This small molecule binds to this protein.
Small molecule (SMILES): O=P(O)(O)OC1[C@@H](OP(=O)(O)O)[C@@H](OP(=O)(O)O)C(O)[C@H](OP(=O)(O)O)[C@H]1OP(=O)(O)O

Sequence of chain 1.A:
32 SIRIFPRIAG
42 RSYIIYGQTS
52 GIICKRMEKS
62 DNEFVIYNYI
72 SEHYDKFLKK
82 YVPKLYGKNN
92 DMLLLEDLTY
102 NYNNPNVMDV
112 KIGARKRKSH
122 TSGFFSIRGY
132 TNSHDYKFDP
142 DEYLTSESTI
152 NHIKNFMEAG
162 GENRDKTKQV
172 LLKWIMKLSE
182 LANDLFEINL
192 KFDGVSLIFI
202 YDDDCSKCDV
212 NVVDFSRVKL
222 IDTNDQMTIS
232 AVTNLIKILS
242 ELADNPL

Binding-site contacts:
Ligand atom O23 contacts residue ARG116 of chain 1.A at 3.0 Å (salt-bridge).
Ligand atom O34 contacts residue LYS112 of chain 1.A at 3.3 Å (salt-bridge).
Ligand atom P5 contacts residue MG1 of chain 1.C at 3.6 Å.
Ligand atom O24 contacts residue ARG42 of chain 1.A at 2.6 Å (salt-bridge).
Ligand atom O33 contacts residue LYS112 of chain 1.A at 3.3 Å (salt-bridge).
Ligand atom O23 contacts residue LYS112 of chain 1.A at 3.1 Å (salt-bridge).
Ligand atom O25 contacts residue ASP215 of chain 1.A at 3.6 Å.
Ligand atom O32 contacts residue LYS119 of chain 1.A at 2.9 Å.
Ligand atom O16 contacts residue ARG42 of chain 1.A at 3.4 Å (salt-bridge).
Ligand atom O43 contacts residue ARG116 of chain 1.A at 3.7 Å.
Ligand atom P4 contacts residue LYS112 of chain 1.A at 3.5 Å.
Ligand atom O13 contacts residue LYS117 of chain 1.A at 3.6 Å (salt-bridge).
Ligand atom C3 contacts residue LYS112 of chain 1.A at 3.7 Å.
Ligand atom O32 contacts residue ARG116 of chain 1.A at 3.5 Å (salt-bridge).
Ligand atom O35 contacts residue ADP1 of chain 1.B at 3.0 Å (h-bond).
Ligand atom O35 contacts residue GLY41 of chain 1.A at 2.5 Å.
Ligand atom O24 contacts residue LYS117 of chain 1.A at 2.5 Å (salt-bridge).
Ligand atom O14 contacts residue LYS112 of chain 1.A at 2.6 Å (salt-bridge).
Ligand atom O31 contacts residue ARG129 of chain 1.A at 3.0 Å (salt-bridge).
Ligand atom P5 contacts residue LYS112 of chain 1.A at 3.7 Å.
Ligand atom O33 contacts residue LYS117 of chain 1.A at 2.7 Å (salt-bridge).
Ligand atom P4 contacts residue LYS117 of chain 1.A at 3.6 Å.
Ligand atom O25 contacts residue LYS112 of chain 1.A at 3.0 Å (salt-bridge).
Ligand atom C4 contacts residue LYS112 of chain 1.A at 3.6 Å.
Ligand atom O34 contacts residue ARG218 of chain 1.A at 2.7 Å (salt-bridge).
Ligand atom O33 contacts residue ARG116 of chain 1.A at 3.4 Å.
Ligand atom C4 contacts residue ARG42 of chain 1.A at 3.5 Å.
Ligand atom O43 contacts residue LYS117 of chain 1.A at 3.5 Å (salt-bridge).
Ligand atom O25 contacts residue MG1 of chain 1.C at 2.5 Å.
Ligand atom O45 contacts residue ARG129 of chain 1.A at 2.8 Å (salt-bridge).
Ligand atom P5 contacts residue ADP1 of chain 1.B at 3.5 Å.
Ligand atom O33 contacts residue ARG218 of chain 1.A at 3.6 Å.
Ligand atom O16 contacts residue GLY41 of chain 1.A at 3.5 Å.
Ligand atom O25 contacts residue ADP1 of chain 1.B at 3.1 Å (h-bond).
Ligand atom O44 contacts residue ASP215 of chain 1.A at 3.7 Å.
Ligand atom P3 contacts residue LYS112 of chain 1.A at 3.7 Å.
Ligand atom O15 contacts residue LYS112 of chain 1.A at 3.5 Å (salt-bridge).
Ligand atom O15 contacts residue ARG129 of chain 1.A at 3.6 Å (salt-bridge).
Ligand atom C6 contacts residue ARG42 of chain 1.A at 3.6 Å.
Ligand atom P3 contacts residue LYS117 of chain 1.A at 3.6 Å.